Sequence of chain 1.A:
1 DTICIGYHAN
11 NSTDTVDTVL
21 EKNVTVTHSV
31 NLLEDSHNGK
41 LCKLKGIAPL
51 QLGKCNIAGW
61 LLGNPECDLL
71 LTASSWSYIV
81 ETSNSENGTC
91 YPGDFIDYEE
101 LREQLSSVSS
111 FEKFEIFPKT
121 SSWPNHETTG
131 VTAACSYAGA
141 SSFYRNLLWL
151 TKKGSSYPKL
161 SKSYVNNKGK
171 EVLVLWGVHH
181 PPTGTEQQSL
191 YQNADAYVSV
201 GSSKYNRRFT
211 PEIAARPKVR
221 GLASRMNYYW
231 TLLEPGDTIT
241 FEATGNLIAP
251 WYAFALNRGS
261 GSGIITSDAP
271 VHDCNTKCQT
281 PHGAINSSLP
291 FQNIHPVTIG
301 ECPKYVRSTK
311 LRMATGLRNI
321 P

The small molecule below binds the protein below.
Small molecule (SMILES): CC(=O)N[C@H]1[C@H](O[C@H]2[C@H](O)[C@@H](NC(C)=O)CO[C@@H]2CO)O[C@H](CO)[C@@H](O[C@@H]2O[C@H](CO)[C@@H](O)[C@H](O)[C@@H]2O)[C@@H]1O

Binding-site contacts:
Ligand atom C7 contacts residue ALA134 of chain 1.A at 4.3 Å (hydrophobic).
Ligand atom O5 contacts residue ASN87 of chain 1.A at 2.4 Å (h-bond).
Ligand atom O7 contacts residue ALA134 of chain 1.A at 3.8 Å.
Ligand atom O6 contacts residue ASN87 of chain 1.A at 4.0 Å.
Ligand atom C8 contacts residue GLU66 of chain 1.A at 4.3 Å.
Ligand atom O3 contacts residue ARG220 of chain 1.A at 3.0 Å (salt-bridge).
Ligand atom O6 contacts residue GLU86 of chain 1.A at 3.7 Å.
Ligand atom C1 contacts residue ASN87 of chain 1.A at 1.4 Å.
Ligand atom C4 contacts residue ASN87 of chain 1.A at 4.3 Å.
Ligand atom C7 contacts residue ARG220 of chain 1.A at 3.4 Å.
Ligand atom O7 contacts residue CYS90 of chain 1.A at 3.4 Å.
Ligand atom C8 contacts residue CYS135 of chain 1.A at 4.1 Å (hydrophobic).
Ligand atom N2 contacts residue GLU66 of chain 1.A at 3.5 Å.
Ligand atom C8 contacts residue SER136 of chain 1.A at 4.0 Å.
Ligand atom C1 contacts residue GLU66 of chain 1.A at 3.9 Å.
Ligand atom C3 contacts residue ASN87 of chain 1.A at 3.8 Å.
Ligand atom C2 contacts residue ASN87 of chain 1.A at 2.5 Å.
Ligand atom C5 contacts residue ASN87 of chain 1.A at 3.7 Å.
Ligand atom O7 contacts residue ASN87 of chain 1.A at 4.2 Å.
Ligand atom C8 contacts residue ARG220 of chain 1.A at 4.3 Å.
Ligand atom C8 contacts residue CYS90 of chain 1.A at 3.5 Å (hydrophobic).
Ligand atom N2 contacts residue ARG220 of chain 1.A at 4.2 Å.
Ligand atom C8 contacts residue PRO65 of chain 1.A at 4.3 Å (hydrophobic).
Ligand atom C7 contacts residue ASN87 of chain 1.A at 3.9 Å.
Ligand atom O7 contacts residue ARG220 of chain 1.A at 2.4 Å (salt-bridge).
Ligand atom C7 contacts residue ASN64 of chain 1.A at 3.9 Å.
Ligand atom C3 contacts residue ARG220 of chain 1.A at 4.2 Å.
Ligand atom C2 contacts residue GLU66 of chain 1.A at 4.2 Å.
Ligand atom C7 contacts residue CYS90 of chain 1.A at 3.8 Å (hydrophobic).
Ligand atom N2 contacts residue ASN64 of chain 1.A at 4.2 Å.
Ligand atom C2 contacts residue ARG220 of chain 1.A at 4.4 Å.
Ligand atom C7 contacts residue GLU66 of chain 1.A at 4.4 Å.
Ligand atom C8 contacts residue ASN64 of chain 1.A at 3.4 Å.
Ligand atom O7 contacts residue ASN64 of chain 1.A at 4.2 Å.
Ligand atom C8 contacts residue ALA134 of chain 1.A at 4.2 Å (hydrophobic).
Ligand atom N2 contacts residue ASN87 of chain 1.A at 2.8 Å (h-bond).